Binding-site contacts:
Ligand atom C2 contacts residue PRO203 of chain 58.A at 4.0 Å (hydrophobic).
Ligand atom N1 contacts residue PRO203 of chain 58.A at 4.2 Å.
Ligand atom C6 contacts residue GLY422 of chain 58.A at 3.7 Å.
Ligand atom C5 contacts residue ARG91 of chain 58.A at 4.2 Å.
Ligand atom OP2 contacts residue ASP409 of chain 31.A at 3.2 Å (salt-bridge).
Ligand atom C1' contacts residue PRO203 of chain 58.A at 4.1 Å (hydrophobic).
Ligand atom C2 contacts residue VAL202 of chain 58.A at 4.1 Å (hydrophobic).
Ligand atom C4 contacts residue PRO203 of chain 58.A at 4.1 Å (hydrophobic).
Ligand atom C2' contacts residue HIS413 of chain 58.A at 3.7 Å.
Ligand atom N1 contacts residue PRO203 of chain 58.A at 3.8 Å.
Ligand atom C2' contacts residue PRO203 of chain 58.A at 3.3 Å (hydrophobic).
Ligand atom N6 contacts residue VAL202 of chain 58.A at 4.2 Å.
Ligand atom N7 contacts residue SER415 of chain 58.A at 3.9 Å.
Ligand atom N1 contacts residue VAL202 of chain 58.A at 3.5 Å.
Ligand atom N7 contacts residue ASN392 of chain 58.A at 4.2 Å.
Ligand atom C4 contacts residue VAL202 of chain 58.A at 3.7 Å (hydrophobic).
Ligand atom N3 contacts residue ASP201 of chain 58.A at 4.2 Å.
Ligand atom C2' contacts residue PRO414 of chain 58.A at 3.6 Å (hydrophobic).
Ligand atom C6 contacts residue PRO203 of chain 58.A at 4.0 Å (hydrophobic).
Ligand atom C8 contacts residue HIS413 of chain 58.A at 3.9 Å.
Ligand atom C6 contacts residue VAL202 of chain 58.A at 4.1 Å (hydrophobic).
Ligand atom C5 contacts residue VAL202 of chain 58.A at 3.6 Å (hydrophobic).
Ligand atom N6 contacts residue PHE421 of chain 58.A at 3.8 Å.
Ligand atom N6 contacts residue GLY420 of chain 58.A at 3.7 Å.
Ligand atom C6 contacts residue SER415 of chain 58.A at 4.1 Å.
Ligand atom N6 contacts residue GLY422 of chain 58.A at 3.3 Å (h-bond).
Ligand atom C5 contacts residue PRO203 of chain 58.A at 3.8 Å (hydrophobic).
Ligand atom C5 contacts residue PRO203 of chain 58.A at 4.0 Å (hydrophobic).
Ligand atom C6 contacts residue PRO203 of chain 58.A at 4.0 Å (hydrophobic).
Ligand atom N4 contacts residue VAL202 of chain 58.A at 2.9 Å (h-bond).
Ligand atom C4 contacts residue ASP201 of chain 58.A at 3.5 Å.
Ligand atom C5 contacts residue ASP201 of chain 58.A at 3.3 Å.
Ligand atom N7 contacts residue PRO203 of chain 58.A at 4.1 Å.
Ligand atom C2 contacts residue GLY422 of chain 58.A at 3.2 Å.
Ligand atom N1 contacts residue GLY422 of chain 58.A at 2.9 Å (h-bond).
Ligand atom C4 contacts residue PRO203 of chain 58.A at 4.0 Å (hydrophobic).
Ligand atom N7 contacts residue HIS413 of chain 58.A at 4.2 Å.
Ligand atom N6 contacts residue SER415 of chain 58.A at 3.8 Å.
Ligand atom N4 contacts residue ASP201 of chain 58.A at 2.6 Å.
Ligand atom O3' contacts residue PRO414 of chain 58.A at 4.2 Å.

The protein below binds the small molecule below.
Small molecule (SMILES): Nc1ccn([C@H]2C[C@H](O[P](=O)(O)OC[C@H]3O[C@@H](n4cnc5c(N)ncnc54)C[C@@H]3O)[C@@H](CO)O2)c(=O)n1

Sequence of chain 31.A:
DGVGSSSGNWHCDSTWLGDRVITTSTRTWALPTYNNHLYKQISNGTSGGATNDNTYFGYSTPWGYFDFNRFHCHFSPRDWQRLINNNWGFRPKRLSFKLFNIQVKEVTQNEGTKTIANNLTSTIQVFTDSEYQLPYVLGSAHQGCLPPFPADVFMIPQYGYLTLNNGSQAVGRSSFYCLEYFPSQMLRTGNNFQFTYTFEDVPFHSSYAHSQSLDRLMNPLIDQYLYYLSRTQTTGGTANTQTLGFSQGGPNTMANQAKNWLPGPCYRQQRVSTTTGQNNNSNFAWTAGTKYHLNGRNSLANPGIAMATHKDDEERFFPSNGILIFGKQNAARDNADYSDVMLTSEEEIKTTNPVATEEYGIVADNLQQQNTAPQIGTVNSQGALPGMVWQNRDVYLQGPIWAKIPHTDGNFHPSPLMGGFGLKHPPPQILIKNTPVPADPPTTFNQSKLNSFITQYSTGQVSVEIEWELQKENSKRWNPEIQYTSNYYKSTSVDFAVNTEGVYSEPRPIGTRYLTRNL

Sequence of chain 58.A:
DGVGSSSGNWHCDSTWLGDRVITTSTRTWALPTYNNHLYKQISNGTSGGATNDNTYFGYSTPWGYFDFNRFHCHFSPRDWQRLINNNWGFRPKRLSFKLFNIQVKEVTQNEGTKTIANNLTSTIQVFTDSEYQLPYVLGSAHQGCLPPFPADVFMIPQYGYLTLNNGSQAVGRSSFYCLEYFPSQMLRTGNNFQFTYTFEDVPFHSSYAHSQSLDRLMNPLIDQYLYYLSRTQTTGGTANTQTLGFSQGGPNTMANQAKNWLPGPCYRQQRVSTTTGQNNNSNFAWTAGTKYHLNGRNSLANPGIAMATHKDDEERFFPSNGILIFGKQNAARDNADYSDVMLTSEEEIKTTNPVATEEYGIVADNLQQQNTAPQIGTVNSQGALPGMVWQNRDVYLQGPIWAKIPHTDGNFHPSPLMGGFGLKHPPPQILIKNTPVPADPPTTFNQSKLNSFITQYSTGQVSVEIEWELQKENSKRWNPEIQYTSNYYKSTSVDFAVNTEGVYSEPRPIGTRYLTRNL